Binding-site contacts:
Ligand atom N5 contacts residue ILE54 of chain 1.A at 4.2 Å.
Ligand atom C6 contacts residue ASN254 of chain 1.B at 4.3 Å.
Ligand atom N6 contacts residue LEU170 of chain 1.B at 4.2 Å.
Ligand atom N1 contacts residue ASN254 of chain 1.B at 3.8 Å.
Ligand atom N1 contacts residue PHE159 of chain 1.B at 3.9 Å.
Ligand atom C2 contacts residue ARG176 of chain 1.B at 3.8 Å.
Ligand atom N3 contacts residue PHE159 of chain 1.B at 3.8 Å.
Ligand atom N5 contacts residue ALA56 of chain 1.A at 3.3 Å.
Ligand atom O4 contacts residue PHE159 of chain 1.B at 4.3 Å.
Ligand atom N5 contacts residue PHE159 of chain 1.B at 3.7 Å.
Ligand atom C5 contacts residue ALA56 of chain 1.A at 4.5 Å (hydrophobic).
Ligand atom N1 contacts residue ARG176 of chain 1.B at 3.4 Å (salt-bridge).
Ligand atom N5 contacts residue VAL55 of chain 1.A at 4.3 Å.
Ligand atom O2 contacts residue GLN228 of chain 1.B at 4.2 Å.
Ligand atom C5 contacts residue THR57 of chain 1.A at 3.5 Å.
Ligand atom C6 contacts residue PHE159 of chain 1.B at 3.4 Å (hydrophobic).
Ligand atom C2 contacts residue GLN228 of chain 1.B at 4.4 Å.
Ligand atom C2 contacts residue VAL227 of chain 1.B at 3.8 Å (hydrophobic).
Ligand atom N6 contacts residue PHE159 of chain 1.B at 3.4 Å.
Ligand atom C4 contacts residue ILE54 of chain 1.A at 4.3 Å (hydrophobic).
Ligand atom C6 contacts residue ARG176 of chain 1.B at 4.3 Å.
Ligand atom N6 contacts residue THR57 of chain 1.A at 3.5 Å (h-bond).
Ligand atom C5 contacts residue PHE159 of chain 1.B at 3.3 Å (hydrophobic).
Ligand atom O2 contacts residue ASN254 of chain 1.B at 4.2 Å.
Ligand atom N3 contacts residue VAL227 of chain 1.B at 4.3 Å.
Ligand atom C4 contacts residue THR57 of chain 1.A at 4.1 Å.
Ligand atom C4 contacts residue GLN228 of chain 1.B at 3.6 Å.
Ligand atom O2 contacts residue PHE159 of chain 1.B at 4.2 Å.
Ligand atom O2 contacts residue ARG176 of chain 1.B at 3.0 Å (salt-bridge).
Ligand atom O4 contacts residue TYR8 of chain 1.A at 3.7 Å.
Ligand atom C2 contacts residue ASN254 of chain 1.B at 4.0 Å.
Ligand atom O2 contacts residue VAL227 of chain 1.B at 2.7 Å.
Ligand atom O4 contacts residue GLN228 of chain 1.B at 2.7 Å (h-bond).
Ligand atom N5 contacts residue THR57 of chain 1.A at 2.7 Å (h-bond).
Ligand atom C4 contacts residue PHE159 of chain 1.B at 3.7 Å (hydrophobic).
Ligand atom O4 contacts residue ILE54 of chain 1.A at 3.6 Å.
Ligand atom O4 contacts residue THR57 of chain 1.A at 4.1 Å.
Ligand atom C2 contacts residue PHE159 of chain 1.B at 3.9 Å (hydrophobic).
Ligand atom C6 contacts residue THR57 of chain 1.A at 4.0 Å.
Ligand atom N3 contacts residue GLN228 of chain 1.B at 3.5 Å (h-bond).

Sequence of chain 1.A:
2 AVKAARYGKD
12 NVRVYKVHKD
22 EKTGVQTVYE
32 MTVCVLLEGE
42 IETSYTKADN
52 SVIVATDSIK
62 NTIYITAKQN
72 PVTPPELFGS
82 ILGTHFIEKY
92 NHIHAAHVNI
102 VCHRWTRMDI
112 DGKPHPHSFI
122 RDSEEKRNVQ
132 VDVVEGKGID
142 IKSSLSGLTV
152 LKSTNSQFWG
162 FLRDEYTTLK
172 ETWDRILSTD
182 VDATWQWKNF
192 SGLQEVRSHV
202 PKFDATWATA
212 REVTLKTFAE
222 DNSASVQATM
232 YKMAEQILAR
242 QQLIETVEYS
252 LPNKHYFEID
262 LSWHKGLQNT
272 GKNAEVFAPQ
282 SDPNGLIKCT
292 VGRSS

Sequence of chain 1.B:
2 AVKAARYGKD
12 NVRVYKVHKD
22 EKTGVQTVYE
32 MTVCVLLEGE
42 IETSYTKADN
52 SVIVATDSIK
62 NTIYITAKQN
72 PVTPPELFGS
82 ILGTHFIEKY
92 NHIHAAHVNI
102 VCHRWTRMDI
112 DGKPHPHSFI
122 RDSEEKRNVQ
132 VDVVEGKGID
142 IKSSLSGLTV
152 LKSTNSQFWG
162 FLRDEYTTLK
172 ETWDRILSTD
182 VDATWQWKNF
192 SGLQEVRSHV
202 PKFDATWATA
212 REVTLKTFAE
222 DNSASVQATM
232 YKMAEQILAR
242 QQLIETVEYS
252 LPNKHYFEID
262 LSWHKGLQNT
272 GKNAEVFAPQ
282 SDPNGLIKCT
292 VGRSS

This small molecule binds to this protein.
Small molecule (SMILES): Nc1[nH]c(=O)[nH]c(=O)c1N